Binding-site contacts:
Ligand atom N02 contacts residue HEM1 of chain 1.C at 3.5 Å.
Ligand atom C22 contacts residue HEM1 of chain 1.C at 3.4 Å.
Ligand atom N01 contacts residue HEM1 of chain 1.C at 3.6 Å.
Ligand atom C11 contacts residue GLY290 of chain 1.A at 3.5 Å.
Ligand atom C30 contacts residue TYR410 of chain 1.A at 3.5 Å (hydrophobic).
Ligand atom C26 contacts residue HEM1 of chain 1.C at 3.1 Å.
Ligand atom C21 contacts residue HEM1 of chain 1.C at 3.1 Å.
Ligand atom C10 contacts residue HEM1 of chain 1.C at 3.7 Å.
Ligand atom N31 contacts residue TYR410 of chain 1.A at 3.4 Å.
Ligand atom C06 contacts residue VAL271 of chain 1.A at 3.7 Å (hydrophobic).
Ligand atom C23 contacts residue TYR410 of chain 1.A at 3.8 Å (hydrophobic).
Ligand atom C06 contacts residue HEM1 of chain 1.C at 3.7 Å.
Ligand atom C30 contacts residue ASN273 of chain 1.A at 3.4 Å.
Ligand atom C25 contacts residue HEM1 of chain 1.C at 3.3 Å.
Ligand atom C11 contacts residue HEM1 of chain 1.C at 3.3 Å.
Ligand atom C09 contacts residue HEM1 of chain 1.C at 3.4 Å.
Ligand atom N02 contacts residue TYR292 of chain 1.A at 3.6 Å.
Ligand atom C06 contacts residue PHE288 of chain 1.A at 3.7 Å (hydrophobic).
Ligand atom C09 contacts residue GLU296 of chain 1.A at 3.5 Å.
Ligand atom C10 contacts residue GLU296 of chain 1.A at 3.5 Å.
Ligand atom O13 contacts residue VAL271 of chain 1.A at 3.5 Å.
Ligand atom C22 contacts residue MET274 of chain 1.A at 3.8 Å (hydrophobic).
Ligand atom N31 contacts residue ASN273 of chain 1.A at 3.1 Å (h-bond).
Ligand atom N31 contacts residue MET274 of chain 1.A at 3.6 Å.
Ligand atom N02 contacts residue GLU296 of chain 1.A at 2.6 Å (salt-bridge).
Ligand atom N01 contacts residue GLU296 of chain 1.A at 2.7 Å (salt-bridge).
Ligand atom C07 contacts residue VAL271 of chain 1.A at 3.3 Å (hydrophobic).
Ligand atom C02 contacts residue GLU296 of chain 1.A at 3.5 Å.
Ligand atom O13 contacts residue HEM1 of chain 1.C at 3.5 Å.
Ligand atom C07 contacts residue HEM1 of chain 1.C at 3.7 Å.
Ligand atom C27 contacts residue TRP382 of chain 1.A at 3.6 Å (hydrophobic).
Ligand atom C24 contacts residue HEM1 of chain 1.C at 3.5 Å.
Ligand atom C02 contacts residue HEM1 of chain 1.C at 3.5 Å.
Ligand atom C23 contacts residue HEM1 of chain 1.C at 3.6 Å.
Ligand atom C24 contacts residue TYR410 of chain 1.A at 3.6 Å (hydrophobic).
Ligand atom C04 contacts residue HEM1 of chain 1.C at 3.7 Å.
Ligand atom C03 contacts residue HEM1 of chain 1.C at 3.3 Å.
Ligand atom C12 contacts residue HEM1 of chain 1.C at 3.5 Å.
Ligand atom C08 contacts residue HEM1 of chain 1.C at 3.6 Å.
Ligand atom N02 contacts residue TRP291 of chain 1.A at 2.8 Å (h-bond).

The protein below binds the small molecule below.
Small molecule (SMILES): CNCc1cc(C#N)cc(OCc2ccc3c(C)cc(N)nc3c2)c1

Sequence of chain 1.A:
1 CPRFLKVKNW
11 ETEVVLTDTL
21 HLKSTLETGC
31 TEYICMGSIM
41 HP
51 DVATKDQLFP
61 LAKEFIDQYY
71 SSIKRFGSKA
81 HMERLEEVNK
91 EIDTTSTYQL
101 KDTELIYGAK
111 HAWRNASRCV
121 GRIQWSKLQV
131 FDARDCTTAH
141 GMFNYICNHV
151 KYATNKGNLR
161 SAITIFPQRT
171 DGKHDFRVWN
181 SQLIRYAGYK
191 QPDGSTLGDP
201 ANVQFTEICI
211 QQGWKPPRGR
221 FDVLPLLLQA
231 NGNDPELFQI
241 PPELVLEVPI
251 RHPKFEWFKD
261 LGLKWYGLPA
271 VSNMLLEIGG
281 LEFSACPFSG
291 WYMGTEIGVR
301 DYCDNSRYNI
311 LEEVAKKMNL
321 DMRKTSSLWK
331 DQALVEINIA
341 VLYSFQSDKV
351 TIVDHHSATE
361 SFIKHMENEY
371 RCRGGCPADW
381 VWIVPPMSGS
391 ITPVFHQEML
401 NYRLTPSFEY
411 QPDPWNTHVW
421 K